Binding-site contacts:
Ligand atom C6 contacts residue MET82 of chain 1.A at 3.6 Å (hydrophobic).
Ligand atom N26 contacts residue PHE122 of chain 1.A at 3.6 Å.
Ligand atom C24 contacts residue MET82 of chain 1.A at 3.8 Å (hydrophobic).
Ligand atom C27 contacts residue LEU87 of chain 1.A at 3.7 Å (hydrophobic).
Ligand atom C14 contacts residue GLY92 of chain 1.A at 3.7 Å.
Ligand atom C2 contacts residue PHE122 of chain 1.A at 3.7 Å (hydrophobic).
Ligand atom C19 contacts residue TYR123 of chain 1.A at 3.6 Å (hydrophobic).
Ligand atom C18 contacts residue ILE88 of chain 1.A at 3.6 Å (hydrophobic).
Ligand atom C13 contacts residue LEU87 of chain 1.A at 3.4 Å (hydrophobic).
Ligand atom C23 contacts residue PHE122 of chain 1.A at 3.6 Å (hydrophobic).
Ligand atom C28 contacts residue TRP146 of chain 1.A at 3.5 Å (hydrophobic).
Ligand atom C16 contacts residue PHE6 of chain 1.A at 3.6 Å (hydrophobic).
Ligand atom C14 contacts residue LEU87 of chain 1.A at 3.2 Å (hydrophobic).
Ligand atom C13 contacts residue TRP146 of chain 1.A at 3.6 Å (hydrophobic).
Ligand atom C14 contacts residue PHE154 of chain 1.A at 3.9 Å (hydrophobic).
Ligand atom O37 contacts residue THR168 of chain 1.A at 3.6 Å.
Ligand atom C3 contacts residue MET82 of chain 1.A at 3.8 Å (hydrophobic).
Ligand atom C20 contacts residue GLY92 of chain 1.A at 3.4 Å.
Ligand atom O35 contacts residue LYS42 of chain 1.A at 3.3 Å (salt-bridge).
Ligand atom C5 contacts residue MET82 of chain 1.A at 3.8 Å (hydrophobic).
Ligand atom C12 contacts residue TYR123 of chain 1.A at 3.5 Å (hydrophobic).
Ligand atom N10 contacts residue PHE122 of chain 1.A at 3.7 Å.
Ligand atom N9 contacts residue ASP77 of chain 1.A at 2.9 Å (salt-bridge).
Ligand atom C14 contacts residue ILE88 of chain 1.A at 3.8 Å (hydrophobic).
Ligand atom C25 contacts residue PHE122 of chain 1.A at 3.7 Å (hydrophobic).
Ligand atom C30 contacts residue MET82 of chain 1.A at 3.6 Å (hydrophobic).
Ligand atom C11 contacts residue LEU87 of chain 1.A at 3.8 Å (hydrophobic).
Ligand atom O37 contacts residue ALA39 of chain 1.A at 3.2 Å.
Ligand atom C4 contacts residue MET82 of chain 1.A at 3.7 Å (hydrophobic).
Ligand atom C21 contacts residue PHE122 of chain 1.A at 3.8 Å (hydrophobic).
Ligand atom C18 contacts residue GLY92 of chain 1.A at 3.4 Å.
Ligand atom C16 contacts residue TYR123 of chain 1.A at 3.5 Å (hydrophobic).
Ligand atom C23 contacts residue LEU91 of chain 1.A at 3.8 Å (hydrophobic).
Ligand atom C20 contacts residue PHE6 of chain 1.A at 3.8 Å (hydrophobic).
Ligand atom C16 contacts residue GLY92 of chain 1.A at 3.8 Å.
Ligand atom C31 contacts residue LEU91 of chain 1.A at 3.8 Å (hydrophobic).
Ligand atom C18 contacts residue PHE154 of chain 1.A at 3.6 Å (hydrophobic).
Ligand atom N15 contacts residue TYR123 of chain 1.A at 2.7 Å (h-bond).
Ligand atom N9 contacts residue ASN35 of chain 1.A at 3.8 Å.
Ligand atom N9 contacts residue SER36 of chain 1.A at 3.6 Å (h-bond).

Sequence of chain 1.A:
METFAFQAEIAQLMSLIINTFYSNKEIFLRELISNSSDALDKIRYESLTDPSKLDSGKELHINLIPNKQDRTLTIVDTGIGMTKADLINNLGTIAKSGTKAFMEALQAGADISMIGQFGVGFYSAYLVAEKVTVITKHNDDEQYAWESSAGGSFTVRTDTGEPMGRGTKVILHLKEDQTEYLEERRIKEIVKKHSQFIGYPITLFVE

The small molecule below binds the protein below.
Small molecule (SMILES): Cc1nn(-c2ccc(C(N)=O)c(NC3CCC(O)CC3)c2)c2cccc(-c3cnc4ccccc4c3)c12